This small molecule binds to this protein.
Small molecule (SMILES): O=C(O)CCCC(=O)C(=O)O

Binding-site contacts:
Ligand atom C4 contacts residue LYS166 of chain 1.D at 2.5 Å.
Ligand atom C6 contacts residue GLY53 of chain 1.D at 3.5 Å.
Ligand atom C5 contacts residue TYR140 of chain 1.D at 3.8 Å (hydrophobic).
Ligand atom O2 contacts residue MET192 of chain 1.D at 3.1 Å (h-bond).
Ligand atom C2 contacts residue MET192 of chain 1.D at 3.3 Å (hydrophobic).
Ligand atom C5 contacts residue LYS166 of chain 1.D at 1.3 Å.
Ligand atom C6 contacts residue PHE17 of chain 1.D at 3.5 Å (hydrophobic).
Ligand atom C3 contacts residue GLY191 of chain 1.D at 3.9 Å.
Ligand atom C1 contacts residue THR194 of chain 1.D at 3.3 Å.
Ligand atom O3 contacts residue PHE17 of chain 1.D at 3.4 Å.
Ligand atom O2 contacts residue THR194 of chain 1.D at 3.5 Å (h-bond).
Ligand atom C1 contacts residue PRO193 of chain 1.D at 3.4 Å (hydrophobic).
Ligand atom O4 contacts residue LYS166 of chain 1.D at 3.5 Å (salt-bridge).
Ligand atom C6 contacts residue TYR140 of chain 1.D at 4.0 Å (hydrophobic).
Ligand atom C5 contacts residue PHE17 of chain 1.D at 3.5 Å (hydrophobic).
Ligand atom C4 contacts residue TYR140 of chain 1.D at 3.8 Å (hydrophobic).
Ligand atom O3 contacts residue LEU108 of chain 1.D at 3.8 Å.
Ligand atom O1 contacts residue PRO193 of chain 1.D at 3.0 Å.
Ligand atom O2 contacts residue SER211 of chain 1.D at 3.2 Å (h-bond).
Ligand atom C3 contacts residue LYS166 of chain 1.D at 3.6 Å.
Ligand atom C6 contacts residue LYS166 of chain 1.D at 2.3 Å.
Ligand atom C1 contacts residue ALA213 of chain 1.D at 3.6 Å (hydrophobic).
Ligand atom O2 contacts residue ALA195 of chain 1.D at 3.7 Å.
Ligand atom O3 contacts residue GLY53 of chain 1.D at 3.0 Å (h-bond).
Ligand atom C3 contacts residue THR54 of chain 1.D at 3.9 Å.
Ligand atom O4 contacts residue GLY53 of chain 1.D at 3.1 Å.
Ligand atom O1 contacts residue MET192 of chain 1.D at 3.6 Å.
Ligand atom O3 contacts residue LYS166 of chain 1.D at 2.5 Å (salt-bridge).
Ligand atom O1 contacts residue THR194 of chain 1.D at 2.6 Å (h-bond).
Ligand atom C2 contacts residue PRO193 of chain 1.D at 3.7 Å (hydrophobic).
Ligand atom O4 contacts residue THR54 of chain 1.D at 2.8 Å (h-bond).
Ligand atom C3 contacts residue SER211 of chain 1.D at 3.2 Å.
Ligand atom O3 contacts residue TYR140 of chain 1.D at 3.7 Å.
Ligand atom C6 contacts residue THR54 of chain 1.D at 3.9 Å.
Ligand atom O1 contacts residue ALA213 of chain 1.D at 3.3 Å.
Ligand atom O4 contacts residue PHE17 of chain 1.D at 3.8 Å.
Ligand atom O2 contacts residue ALA213 of chain 1.D at 3.5 Å (h-bond).
Ligand atom C1 contacts residue MET192 of chain 1.D at 3.1 Å (hydrophobic).
Ligand atom C4 contacts residue GLY191 of chain 1.D at 3.4 Å.
Ligand atom C2 contacts residue GLY191 of chain 1.D at 4.0 Å.

Sequence of chain 1.D:
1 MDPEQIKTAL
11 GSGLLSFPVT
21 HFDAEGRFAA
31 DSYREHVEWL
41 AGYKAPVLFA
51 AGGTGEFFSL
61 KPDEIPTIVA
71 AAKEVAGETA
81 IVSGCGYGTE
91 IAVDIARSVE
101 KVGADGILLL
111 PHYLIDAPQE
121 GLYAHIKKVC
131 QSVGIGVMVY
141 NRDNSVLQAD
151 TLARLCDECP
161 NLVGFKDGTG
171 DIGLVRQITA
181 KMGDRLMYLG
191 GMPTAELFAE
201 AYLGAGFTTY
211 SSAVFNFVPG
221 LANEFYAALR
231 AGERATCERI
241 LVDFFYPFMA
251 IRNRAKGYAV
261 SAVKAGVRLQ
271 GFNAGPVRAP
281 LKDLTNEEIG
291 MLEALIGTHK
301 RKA